Sequence of chain 1.C:
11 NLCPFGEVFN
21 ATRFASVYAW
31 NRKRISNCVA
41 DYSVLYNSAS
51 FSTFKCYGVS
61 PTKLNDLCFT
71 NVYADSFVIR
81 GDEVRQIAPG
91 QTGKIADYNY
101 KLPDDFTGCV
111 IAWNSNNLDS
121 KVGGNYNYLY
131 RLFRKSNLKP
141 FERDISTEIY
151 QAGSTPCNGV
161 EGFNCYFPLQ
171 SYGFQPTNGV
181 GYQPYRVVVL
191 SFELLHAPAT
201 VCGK

The small molecule below binds the protein below.
Small molecule (SMILES): CC(=O)N[C@H]1[C@H](O[C@H]2[C@H](O)[C@@H](NC(C)=O)CO[C@@H]2CO[C@@H]2O[C@@H](C)[C@@H](O)[C@@H](O)[C@@H]2O)O[C@H](CO)[C@@H](O)[C@@H]1O

Binding-site contacts:
Ligand atom C5 contacts residue ASN20 of chain 1.C at 3.6 Å.
Ligand atom O7 contacts residue GLY16 of chain 1.C at 3.3 Å.
Ligand atom C7 contacts residue ASN20 of chain 1.C at 3.5 Å.
Ligand atom C2 contacts residue ASN20 of chain 1.C at 2.5 Å.
Ligand atom C8 contacts residue VAL44 of chain 1.C at 3.9 Å (hydrophobic).
Ligand atom N2 contacts residue ASN20 of chain 1.C at 3.0 Å (h-bond).
Ligand atom C1 contacts residue ASN20 of chain 1.C at 1.4 Å.
Ligand atom O3 contacts residue VAL44 of chain 1.C at 4.0 Å.
Ligand atom O7 contacts residue ASN20 of chain 1.C at 3.6 Å (h-bond).
Ligand atom N2 contacts residue VAL44 of chain 1.C at 4.3 Å.
Ligand atom O5 contacts residue ASN20 of chain 1.C at 2.3 Å (h-bond).
Ligand atom C4 contacts residue ASN20 of chain 1.C at 4.3 Å.
Ligand atom C3 contacts residue ASN20 of chain 1.C at 3.9 Å.
Ligand atom C8 contacts residue LEU45 of chain 1.C at 4.4 Å (hydrophobic).
Ligand atom C7 contacts residue VAL44 of chain 1.C at 4.2 Å (hydrophobic).
Ligand atom C8 contacts residue GLY16 of chain 1.C at 3.8 Å.
Ligand atom C8 contacts residue PHE19 of chain 1.C at 4.4 Å (hydrophobic).
Ligand atom C8 contacts residue PHE15 of chain 1.C at 3.8 Å (hydrophobic).
Ligand atom C7 contacts residue GLY16 of chain 1.C at 3.8 Å.